Sequence of chain 1.B:
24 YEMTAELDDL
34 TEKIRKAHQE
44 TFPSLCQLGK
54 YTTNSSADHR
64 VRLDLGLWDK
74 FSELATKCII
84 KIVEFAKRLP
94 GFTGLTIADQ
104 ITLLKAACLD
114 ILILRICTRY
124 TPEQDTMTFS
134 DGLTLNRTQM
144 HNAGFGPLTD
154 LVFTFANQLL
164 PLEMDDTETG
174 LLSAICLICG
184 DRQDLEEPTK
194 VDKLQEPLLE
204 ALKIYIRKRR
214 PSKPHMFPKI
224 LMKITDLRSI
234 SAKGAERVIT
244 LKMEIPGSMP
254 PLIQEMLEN

A protein and the small-molecule ligand that binds it are described below.
Small molecule (SMILES): C/C(=C\c1ccc(C(=O)O)cc1)c1ccc2c(c1)C(C)(C)CCC2(C)C

Binding-site contacts:
Ligand atom O contacts residue SER133 of chain 1.B at 2.8 Å (h-bond).
Ligand atom C6 contacts residue LEU77 of chain 1.B at 3.5 Å (hydrophobic).
Ligand atom C18 contacts residue ILE256 of chain 1.B at 3.8 Å (hydrophobic).
Ligand atom C19 contacts residue ILE256 of chain 1.B at 3.7 Å (hydrophobic).
Ligand atom C3 contacts residue PHE74 of chain 1.B at 3.8 Å (hydrophobic).
Ligand atom C18 contacts residue PHE74 of chain 1.B at 3.9 Å (hydrophobic).
Ligand atom C15 contacts residue PHE74 of chain 1.B at 3.9 Å (hydrophobic).
Ligand atom C6 contacts residue PHE132 of chain 1.B at 3.2 Å (hydrophobic).
Ligand atom O1 contacts residue SER133 of chain 1.B at 2.6 Å (h-bond).
Ligand atom C contacts residue ILE116 of chain 1.B at 3.5 Å (hydrophobic).
Ligand atom C24 contacts residue LEU244 of chain 1.B at 3.7 Å (hydrophobic).
Ligand atom C24 contacts residue GLY147 of chain 1.B at 3.6 Å.
Ligand atom O1 contacts residue PHE45 of chain 1.B at 3.2 Å.
Ligand atom C8 contacts residue SER133 of chain 1.B at 3.2 Å.
Ligand atom C20 contacts residue VAL241 of chain 1.B at 4.0 Å (hydrophobic).
Ligand atom C23 contacts residue VAL241 of chain 1.B at 3.7 Å (hydrophobic).
Ligand atom C23 contacts residue GLY237 of chain 1.B at 3.2 Å.
Ligand atom C21 contacts residue LEU244 of chain 1.B at 3.8 Å (hydrophobic).
Ligand atom C11 contacts residue PHE74 of chain 1.B at 3.6 Å (hydrophobic).
Ligand atom C3 contacts residue LEU115 of chain 1.B at 3.9 Å (hydrophobic).
Ligand atom C6 contacts residue ALA78 of chain 1.B at 3.8 Å (hydrophobic).
Ligand atom C21 contacts residue VAL241 of chain 1.B at 3.5 Å (hydrophobic).
Ligand atom O contacts residue PHE132 of chain 1.B at 3.5 Å.
Ligand atom C contacts residue ILE119 of chain 1.B at 3.4 Å (hydrophobic).
Ligand atom C7 contacts residue PHE132 of chain 1.B at 3.7 Å (hydrophobic).
Ligand atom C7 contacts residue CYS81 of chain 1.B at 3.8 Å (hydrophobic).
Ligand atom C24 contacts residue ARG240 of chain 1.B at 3.7 Å.
Ligand atom C10 contacts residue ILE119 of chain 1.B at 3.8 Å (hydrophobic).
Ligand atom C12 contacts residue PHE148 of chain 1.B at 3.5 Å (hydrophobic).
Ligand atom C16 contacts residue PHE74 of chain 1.B at 3.6 Å (hydrophobic).
Ligand atom C16 contacts residue LEU115 of chain 1.B at 4.0 Å (hydrophobic).
Ligand atom O1 contacts residue ARG122 of chain 1.B at 3.2 Å (salt-bridge).
Ligand atom C contacts residue LEU115 of chain 1.B at 3.2 Å (hydrophobic).
Ligand atom C5 contacts residue PHE132 of chain 1.B at 3.7 Å (hydrophobic).
Ligand atom C10 contacts residue LEU115 of chain 1.B at 3.3 Å (hydrophobic).
Ligand atom C9 contacts residue CYS81 of chain 1.B at 3.7 Å (hydrophobic).
Ligand atom C5 contacts residue ALA78 of chain 1.B at 3.4 Å (hydrophobic).
Ligand atom C18 contacts residue TRP71 of chain 1.B at 3.9 Å (hydrophobic).
Ligand atom C4 contacts residue LEU115 of chain 1.B at 3.9 Å (hydrophobic).
Ligand atom C2 contacts residue LEU115 of chain 1.B at 3.7 Å (hydrophobic).